Sequence of chain 1.E:
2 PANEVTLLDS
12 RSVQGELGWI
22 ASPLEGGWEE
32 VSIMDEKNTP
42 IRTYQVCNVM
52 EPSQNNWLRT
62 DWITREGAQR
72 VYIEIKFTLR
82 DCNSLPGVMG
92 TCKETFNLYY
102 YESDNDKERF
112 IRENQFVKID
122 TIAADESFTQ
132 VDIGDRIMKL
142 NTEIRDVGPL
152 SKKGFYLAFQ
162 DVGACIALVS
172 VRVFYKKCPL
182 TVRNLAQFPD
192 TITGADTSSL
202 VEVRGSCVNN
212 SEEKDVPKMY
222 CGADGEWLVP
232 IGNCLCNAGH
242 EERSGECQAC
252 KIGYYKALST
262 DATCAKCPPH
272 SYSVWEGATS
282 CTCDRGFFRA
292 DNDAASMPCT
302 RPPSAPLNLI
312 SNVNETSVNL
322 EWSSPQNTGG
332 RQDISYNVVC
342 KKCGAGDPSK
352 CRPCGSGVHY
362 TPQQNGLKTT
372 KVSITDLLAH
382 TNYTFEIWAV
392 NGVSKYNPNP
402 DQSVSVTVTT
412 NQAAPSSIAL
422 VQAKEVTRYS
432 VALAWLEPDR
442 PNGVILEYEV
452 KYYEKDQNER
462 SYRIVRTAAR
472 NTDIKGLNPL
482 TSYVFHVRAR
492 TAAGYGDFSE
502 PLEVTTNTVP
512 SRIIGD

Binding-site contacts:
Ligand atom O7 contacts residue ASN315 of chain 1.E at 3.5 Å (h-bond).
Ligand atom N2 contacts residue ASN315 of chain 1.E at 3.0 Å (h-bond).
Ligand atom C5 contacts residue SER318 of chain 1.E at 3.6 Å.
Ligand atom C5 contacts residue ASN315 of chain 1.E at 3.6 Å.
Ligand atom O6 contacts residue ASN315 of chain 1.E at 3.9 Å.
Ligand atom C1 contacts residue GLU316 of chain 1.E at 4.5 Å.
Ligand atom O6 contacts residue SER318 of chain 1.E at 1.4 Å.
Ligand atom O5 contacts residue ASN315 of chain 1.E at 2.3 Å (h-bond).
Ligand atom O5 contacts residue SER318 of chain 1.E at 3.3 Å.
Ligand atom C7 contacts residue ASN315 of chain 1.E at 3.5 Å.
Ligand atom C6 contacts residue THR376 of chain 1.E at 4.4 Å.
Ligand atom C3 contacts residue ASN315 of chain 1.E at 3.7 Å.
Ligand atom C4 contacts residue SER318 of chain 1.E at 4.4 Å.
Ligand atom O6 contacts residue THR317 of chain 1.E at 4.0 Å.
Ligand atom C1 contacts residue ASN315 of chain 1.E at 1.4 Å.
Ligand atom C1 contacts residue SER318 of chain 1.E at 4.5 Å.
Ligand atom C6 contacts residue SER318 of chain 1.E at 2.6 Å.
Ligand atom C6 contacts residue ASN315 of chain 1.E at 4.4 Å.
Ligand atom C4 contacts residue ASN315 of chain 1.E at 4.0 Å.
Ligand atom C2 contacts residue ASN315 of chain 1.E at 2.3 Å.

A protein and the small-molecule ligand that binds it are described below.
Small molecule (SMILES): CC(=O)N[C@@H]1[C@@H](O)[C@H](O)[C@@H](CO)O[C@H]1O